Binding-site contacts:
Ligand atom C12 contacts residue PHE311 of chain 1.H at 3.7 Å (hydrophobic).
Ligand atom O7 contacts residue HIS240 of chain 1.H at 3.3 Å (h-bond).
Ligand atom O11 contacts residue PHE332 of chain 1.H at 3.9 Å.
Ligand atom O11 contacts residue PHE311 of chain 1.H at 3.8 Å.
Ligand atom C29 contacts residue GLN225 of chain 1.H at 3.6 Å.
Ligand atom C13 contacts residue GLY333 of chain 1.H at 3.9 Å.
Ligand atom C13 contacts residue PHE311 of chain 1.H at 3.8 Å (hydrophobic).
Ligand atom O7 contacts residue PHE332 of chain 1.H at 3.6 Å.
Ligand atom C21 contacts residue GLN225 of chain 1.H at 3.7 Å.
Ligand atom C16 contacts residue PHE311 of chain 1.H at 3.5 Å (hydrophobic).
Ligand atom C2 contacts residue SER201 of chain 1.H at 3.2 Å.
Ligand atom C15 contacts residue PHE311 of chain 1.H at 3.6 Å (hydrophobic).
Ligand atom C30 contacts residue GLN225 of chain 1.H at 3.5 Å.
Ligand atom C8 contacts residue PHE332 of chain 1.H at 3.8 Å (hydrophobic).
Ligand atom C27 contacts residue MET263 of chain 1.H at 3.0 Å (hydrophobic).
Ligand atom C31 contacts residue GLN225 of chain 1.H at 3.5 Å.
Ligand atom O7 contacts residue CO1 of chain 1.W at 2.0 Å.
Ligand atom C8 contacts residue HIS240 of chain 1.H at 3.9 Å.
Ligand atom C6 contacts residue CO1 of chain 1.W at 3.3 Å.
Ligand atom O7 contacts residue HIS161 of chain 1.H at 3.1 Å (h-bond).
Ligand atom O20 contacts residue GLN225 of chain 1.H at 3.2 Å (h-bond).
Ligand atom C12 contacts residue GLY333 of chain 1.H at 3.8 Å.
Ligand atom C1 contacts residue PRO214 of chain 1.H at 3.8 Å (hydrophobic).
Ligand atom O11 contacts residue CO1 of chain 1.W at 2.1 Å.
Ligand atom C8 contacts residue CO1 of chain 1.W at 3.2 Å.
Ligand atom C28 contacts residue MET263 of chain 1.H at 3.2 Å (hydrophobic).
Ligand atom O11 contacts residue HIS240 of chain 1.H at 3.1 Å (h-bond).
Ligand atom C6 contacts residue PHE332 of chain 1.H at 3.6 Å (hydrophobic).
Ligand atom C14 contacts residue PHE311 of chain 1.H at 3.7 Å (hydrophobic).
Ligand atom C17 contacts residue HIS240 of chain 1.H at 3.4 Å.
Ligand atom C5 contacts residue CO1 of chain 1.W at 3.8 Å.
Ligand atom O20 contacts residue PHE320 of chain 1.H at 3.7 Å.
Ligand atom C3 contacts residue SER201 of chain 1.H at 3.7 Å.
Ligand atom C10 contacts residue PHE311 of chain 1.H at 3.5 Å (hydrophobic).
Ligand atom C25 contacts residue LEU294 of chain 1.H at 3.7 Å (hydrophobic).
Ligand atom C25 contacts residue ASN336 of chain 1.H at 3.8 Å.
Ligand atom C12 contacts residue PHE332 of chain 1.H at 3.6 Å (hydrophobic).
Ligand atom O7 contacts residue THR163 of chain 1.H at 3.7 Å.
Ligand atom C1 contacts residue PHE332 of chain 1.H at 3.5 Å (hydrophobic).
Ligand atom O11 contacts residue GLU322 of chain 1.H at 3.3 Å (salt-bridge).

Sequence of chain 1.H:
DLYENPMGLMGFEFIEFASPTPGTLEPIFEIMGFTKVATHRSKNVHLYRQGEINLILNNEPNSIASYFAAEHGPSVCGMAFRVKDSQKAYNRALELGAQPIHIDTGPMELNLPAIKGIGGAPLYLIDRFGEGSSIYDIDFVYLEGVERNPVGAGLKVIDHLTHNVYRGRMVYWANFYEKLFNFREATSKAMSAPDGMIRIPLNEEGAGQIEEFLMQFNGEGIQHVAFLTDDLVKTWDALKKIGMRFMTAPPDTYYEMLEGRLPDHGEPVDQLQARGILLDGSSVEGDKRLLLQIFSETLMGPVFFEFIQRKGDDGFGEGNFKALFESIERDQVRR

A small-molecule ligand and the protein it binds are described below.
Small molecule (SMILES): Cc1ccccc1-n1c(=O)c2c(C)c(C(=O)C3=C(O)CCCC3=O)ccc2n(C)c1=O